Binding-site contacts:
Ligand atom C6 contacts residue TRP400 of chain 1.B at 4.0 Å (hydrophobic).
Ligand atom O1 contacts residue HIS422 of chain 1.B at 3.8 Å.
Ligand atom C5 contacts residue TYR426 of chain 1.B at 4.4 Å (hydrophobic).
Ligand atom O6 contacts residue TYR426 of chain 1.B at 3.6 Å.
Ligand atom O3 contacts residue TRP465 of chain 1.B at 3.9 Å.
Ligand atom O3 contacts residue ARG159 of chain 1.B at 2.5 Å (salt-bridge).
Ligand atom C3 contacts residue ARG159 of chain 1.B at 3.8 Å.
Ligand atom O6 contacts residue ASP320 of chain 1.B at 4.3 Å.
Ligand atom C6 contacts residue GLU467 of chain 1.B at 4.0 Å.
Ligand atom O3 contacts residue GLU467 of chain 1.B at 4.0 Å.
Ligand atom C1 contacts residue TRP400 of chain 1.B at 3.9 Å (hydrophobic).
Ligand atom C2 contacts residue HIS422 of chain 1.B at 4.2 Å.
Ligand atom C4 contacts residue ARG159 of chain 1.B at 3.8 Å.
Ligand atom O5 contacts residue TRP400 of chain 1.B at 3.6 Å.
Ligand atom C5 contacts residue GLU467 of chain 1.B at 4.2 Å.
Ligand atom C5 contacts residue TYR426 of chain 1.B at 4.2 Å (hydrophobic).
Ligand atom O6 contacts residue TRP465 of chain 1.B at 3.6 Å.
Ligand atom C4 contacts residue TYR426 of chain 1.B at 4.2 Å (hydrophobic).
Ligand atom O3 contacts residue HIS259 of chain 1.B at 3.7 Å.
Ligand atom O4 contacts residue ARG159 of chain 1.B at 3.6 Å.
Ligand atom C6 contacts residue ASP428 of chain 1.B at 3.4 Å.
Ligand atom C5 contacts residue TRP465 of chain 1.B at 3.5 Å (hydrophobic).
Ligand atom C1 contacts residue TYR426 of chain 1.B at 4.3 Å (hydrophobic).
Ligand atom C3 contacts residue TRP465 of chain 1.B at 3.7 Å (hydrophobic).
Ligand atom C6 contacts residue TYR426 of chain 1.B at 3.0 Å (hydrophobic).
Ligand atom O4 contacts residue TRP217 of chain 1.B at 4.4 Å.
Ligand atom O6 contacts residue TYR429 of chain 1.B at 3.8 Å.
Ligand atom C3 contacts residue GLU467 of chain 1.B at 4.2 Å.
Ligand atom O3 contacts residue ASP188 of chain 1.B at 4.2 Å.
Ligand atom O4 contacts residue GLU467 of chain 1.B at 2.6 Å (salt-bridge).
Ligand atom C4 contacts residue GLU467 of chain 1.B at 3.2 Å.
Ligand atom O2 contacts residue HIS259 of chain 1.B at 3.9 Å.
Ligand atom O2 contacts residue ASP320 of chain 1.B at 3.7 Å.
Ligand atom O1 contacts residue TRP400 of chain 1.B at 2.8 Å.
Ligand atom O6 contacts residue TYR426 of chain 1.B at 3.9 Å.
Ligand atom C6 contacts residue TRP465 of chain 1.B at 3.8 Å (hydrophobic).
Ligand atom C4 contacts residue TRP465 of chain 1.B at 3.5 Å (hydrophobic).
Ligand atom O6 contacts residue ASP428 of chain 1.B at 2.7 Å (salt-bridge).
Ligand atom C6 contacts residue TRP217 of chain 1.B at 4.0 Å (hydrophobic).
Ligand atom O5 contacts residue TYR426 of chain 1.B at 4.3 Å.

A small-molecule ligand and the protein it binds are described below.
Small molecule (SMILES): OC[C@H]1O[C@@H](O[C@H]2[C@H](O)[C@@H](O)[C@H](O)O[C@@H]2CO)[C@H](O)[C@@H](O)[C@H]1O

Sequence of chain 1.B:
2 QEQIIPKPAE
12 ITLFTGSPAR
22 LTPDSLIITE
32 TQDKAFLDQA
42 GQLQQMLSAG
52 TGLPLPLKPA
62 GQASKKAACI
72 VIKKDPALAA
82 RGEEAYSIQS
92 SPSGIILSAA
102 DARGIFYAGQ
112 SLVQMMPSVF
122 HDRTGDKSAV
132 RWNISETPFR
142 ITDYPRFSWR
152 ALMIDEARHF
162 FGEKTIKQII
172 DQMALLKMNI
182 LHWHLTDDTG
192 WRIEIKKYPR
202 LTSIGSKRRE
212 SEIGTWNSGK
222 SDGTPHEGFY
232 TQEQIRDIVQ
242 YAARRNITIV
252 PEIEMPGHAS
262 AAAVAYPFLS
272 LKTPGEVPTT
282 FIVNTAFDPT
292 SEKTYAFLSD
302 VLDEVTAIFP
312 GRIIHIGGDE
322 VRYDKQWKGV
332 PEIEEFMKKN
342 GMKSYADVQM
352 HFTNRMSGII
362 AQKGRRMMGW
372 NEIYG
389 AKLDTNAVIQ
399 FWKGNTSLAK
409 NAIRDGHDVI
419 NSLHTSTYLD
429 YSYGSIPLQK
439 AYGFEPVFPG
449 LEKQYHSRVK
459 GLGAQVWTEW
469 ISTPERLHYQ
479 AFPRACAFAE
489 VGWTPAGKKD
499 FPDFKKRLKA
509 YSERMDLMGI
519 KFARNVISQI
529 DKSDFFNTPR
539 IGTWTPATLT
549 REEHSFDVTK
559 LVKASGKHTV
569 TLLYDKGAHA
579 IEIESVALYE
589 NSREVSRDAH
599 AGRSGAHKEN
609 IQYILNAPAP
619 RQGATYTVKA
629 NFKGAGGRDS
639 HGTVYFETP